Binding-site contacts:
Ligand atom O contacts residue ARG57 of chain 1.B at 2.7 Å (salt-bridge).
Ligand atom N contacts residue ASN103 of chain 1.B at 2.9 Å (h-bond).
Ligand atom CB contacts residue TRP122 of chain 1.B at 3.8 Å (hydrophobic).
Ligand atom CA contacts residue ASN103 of chain 1.B at 3.0 Å.
Ligand atom C contacts residue ASN103 of chain 1.B at 3.4 Å.
Ligand atom CG1 contacts residue ARG57 of chain 1.B at 3.4 Å.
Ligand atom O contacts residue PHE62 of chain 1.B at 2.9 Å.
Ligand atom CG contacts residue ASN103 of chain 1.B at 3.5 Å.
Ligand atom CG2 contacts residue PHE62 of chain 1.B at 3.3 Å (hydrophobic).
Ligand atom CG contacts residue PHE62 of chain 1.B at 3.8 Å (hydrophobic).
Ligand atom CG contacts residue GLN112 of chain 1.B at 3.7 Å.
Ligand atom O contacts residue HIS127 of chain 1.B at 3.6 Å.
Ligand atom O contacts residue ASN103 of chain 1.B at 3.5 Å (h-bond).
Ligand atom CG contacts residue ALA102 of chain 1.B at 3.4 Å (hydrophobic).
Ligand atom CB contacts residue ASN103 of chain 1.B at 3.9 Å.
Ligand atom O contacts residue TRP122 of chain 1.B at 2.9 Å (h-bond).
Ligand atom CN contacts residue LEU123 of chain 1.B at 3.5 Å (hydrophobic).
Ligand atom O contacts residue ALA102 of chain 1.B at 3.3 Å.
Ligand atom CG1 contacts residue ALA102 of chain 1.B at 3.9 Å (hydrophobic).
Ligand atom CN contacts residue HIS127 of chain 1.B at 3.5 Å.
Ligand atom O contacts residue GLY74 of chain 1.B at 3.9 Å.
Ligand atom CN contacts residue ARG57 of chain 1.B at 3.4 Å.
Ligand atom CA contacts residue PHE62 of chain 1.B at 3.9 Å (hydrophobic).
Ligand atom C contacts residue PHE62 of chain 1.B at 3.4 Å (hydrophobic).
Ligand atom CB contacts residue ASN103 of chain 1.B at 3.4 Å.
Ligand atom CG1 contacts residue PHE114 of chain 1.B at 3.5 Å (hydrophobic).
Ligand atom O contacts residue ALA104 of chain 1.B at 3.8 Å.
Ligand atom N contacts residue PHE62 of chain 1.B at 3.9 Å.
Ligand atom CD1 contacts residue ASN103 of chain 1.B at 3.8 Å.
Ligand atom CB contacts residue GLY74 of chain 1.B at 3.6 Å.
Ligand atom CN contacts residue GLY74 of chain 1.B at 3.2 Å.
Ligand atom C contacts residue HIS127 of chain 1.B at 3.4 Å.
Ligand atom CB contacts residue PHE62 of chain 1.B at 3.9 Å (hydrophobic).
Ligand atom CB contacts residue PHE114 of chain 1.B at 3.9 Å (hydrophobic).
Ligand atom O contacts residue GLN65 of chain 1.B at 3.4 Å (h-bond).
Ligand atom CB contacts residue GLN112 of chain 1.B at 3.6 Å.
Ligand atom C contacts residue GLY74 of chain 1.B at 3.2 Å.
Ligand atom CA contacts residue GLY74 of chain 1.B at 3.2 Å.
Ligand atom CG1 contacts residue GLN65 of chain 1.B at 3.6 Å.
Ligand atom N contacts residue GLY74 of chain 1.B at 3.3 Å (h-bond).

Sequence of chain 1.B:
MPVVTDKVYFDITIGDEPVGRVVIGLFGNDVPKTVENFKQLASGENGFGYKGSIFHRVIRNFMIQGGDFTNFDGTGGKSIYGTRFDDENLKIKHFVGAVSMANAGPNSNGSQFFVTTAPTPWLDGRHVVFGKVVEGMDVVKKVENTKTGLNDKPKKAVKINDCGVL

The small molecule below binds the protein below.
Small molecule (SMILES): C/C=C/C[C@@H](C)[C@@H](O)[C@H](NC)C(=O)N[C@@H](CC)C(=O)N(C)CC(=O)N(C)[C@@H](CC(C)C)C(=O)N[C@H](C(=O)N(C)[C@@H](CC(C)C)C(=O)N[C@@H](C)C(=O)N[C@H](C)C(=O)N(C)[C@@H](CC(C)C)C(=O)N(C)[C@@H](CC(C)C)C(=O)N(C)[C@H](C=O)C(C)C)C(C)C